Binding-site contacts:
Ligand atom N1 contacts residue CYS199 of chain 1.B at 4.4 Å.
Ligand atom O4 contacts residue CYS199 of chain 1.B at 4.2 Å.
Ligand atom C8 contacts residue CYS199 of chain 1.B at 4.4 Å (hydrophobic).
Ligand atom C2 contacts residue CYS199 of chain 1.B at 4.4 Å (hydrophobic).
Ligand atom C10 contacts residue TYR100 of chain 1.B at 3.1 Å (hydrophobic).
Ligand atom C9 contacts residue TRP156 of chain 1.B at 3.8 Å (hydrophobic).
Ligand atom C9 contacts residue TYR204 of chain 1.B at 3.6 Å (hydrophobic).
Ligand atom C5 contacts residue TYR204 of chain 1.B at 4.2 Å (hydrophobic).
Ligand atom C6 contacts residue VAL111 of chain 1.C at 4.2 Å (hydrophobic).
Ligand atom C3 contacts residue LEU121 of chain 1.C at 3.7 Å (hydrophobic).
Ligand atom C8 contacts residue TRP57 of chain 1.C at 3.6 Å (hydrophobic).
Ligand atom O7 contacts residue TRP156 of chain 1.B at 3.5 Å (h-bond).
Ligand atom C10 contacts residue TRP156 of chain 1.B at 3.3 Å (hydrophobic).
Ligand atom C6 contacts residue PHE119 of chain 1.C at 4.1 Å (hydrophobic).
Ligand atom N1 contacts residue TYR100 of chain 1.B at 4.4 Å.
Ligand atom C2 contacts residue LEU121 of chain 1.C at 3.7 Å (hydrophobic).
Ligand atom C9 contacts residue CYS199 of chain 1.B at 3.6 Å (hydrophobic).
Ligand atom C5 contacts residue THR157 of chain 1.B at 4.2 Å.
Ligand atom C6 contacts residue TRP156 of chain 1.B at 4.0 Å (hydrophobic).
Ligand atom C9 contacts residue TYR197 of chain 1.B at 4.4 Å (hydrophobic).
Ligand atom C10 contacts residue SER155 of chain 1.B at 4.2 Å.
Ligand atom C8 contacts residue TYR100 of chain 1.B at 4.4 Å (hydrophobic).
Ligand atom C8 contacts residue TYR197 of chain 1.B at 3.5 Å (hydrophobic).
Ligand atom O4 contacts residue CYS200 of chain 1.B at 4.0 Å.
Ligand atom O7 contacts residue THR157 of chain 1.B at 3.6 Å.
Ligand atom C3 contacts residue TRP156 of chain 1.B at 3.2 Å (hydrophobic).
Ligand atom C5 contacts residue LEU121 of chain 1.C at 4.2 Å (hydrophobic).
Ligand atom O4 contacts residue TRP156 of chain 1.B at 3.1 Å (h-bond).
Ligand atom C2 contacts residue TRP57 of chain 1.C at 4.4 Å (hydrophobic).
Ligand atom O4 contacts residue LEU121 of chain 1.C at 4.0 Å.
Ligand atom C6 contacts residue TYR204 of chain 1.B at 3.3 Å (hydrophobic).
Ligand atom C5 contacts residue CYS200 of chain 1.B at 4.3 Å (hydrophobic).
Ligand atom C2 contacts residue TRP156 of chain 1.B at 3.8 Å (hydrophobic).
Ligand atom N1 contacts residue TRP156 of chain 1.B at 4.0 Å.
Ligand atom C5 contacts residue TRP156 of chain 1.B at 3.3 Å (hydrophobic).
Ligand atom C9 contacts residue CYS200 of chain 1.B at 4.2 Å (hydrophobic).
Ligand atom C6 contacts residue CYS200 of chain 1.B at 3.6 Å (hydrophobic).
Ligand atom O4 contacts residue TYR204 of chain 1.B at 4.2 Å.
Ligand atom O7 contacts residue LEU121 of chain 1.C at 3.7 Å.
Ligand atom C6 contacts residue THR157 of chain 1.B at 4.3 Å.

This protein binds this small molecule.
Small molecule (SMILES): CC(=O)OCC[N+](C)(C)C

Sequence of chain 1.C:
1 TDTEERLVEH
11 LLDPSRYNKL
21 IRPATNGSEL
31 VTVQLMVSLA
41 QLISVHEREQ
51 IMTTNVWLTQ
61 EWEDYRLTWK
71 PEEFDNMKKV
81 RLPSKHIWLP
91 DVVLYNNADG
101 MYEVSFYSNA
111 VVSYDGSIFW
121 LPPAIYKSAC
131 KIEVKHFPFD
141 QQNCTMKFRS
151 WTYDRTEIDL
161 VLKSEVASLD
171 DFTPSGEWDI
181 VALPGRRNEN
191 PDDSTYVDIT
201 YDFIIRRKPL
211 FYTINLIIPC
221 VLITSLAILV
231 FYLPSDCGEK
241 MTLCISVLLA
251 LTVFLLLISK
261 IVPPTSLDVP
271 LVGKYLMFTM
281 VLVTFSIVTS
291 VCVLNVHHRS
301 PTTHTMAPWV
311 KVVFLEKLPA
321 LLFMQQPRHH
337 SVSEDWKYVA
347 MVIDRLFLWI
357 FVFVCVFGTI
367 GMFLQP

Sequence of chain 1.B:
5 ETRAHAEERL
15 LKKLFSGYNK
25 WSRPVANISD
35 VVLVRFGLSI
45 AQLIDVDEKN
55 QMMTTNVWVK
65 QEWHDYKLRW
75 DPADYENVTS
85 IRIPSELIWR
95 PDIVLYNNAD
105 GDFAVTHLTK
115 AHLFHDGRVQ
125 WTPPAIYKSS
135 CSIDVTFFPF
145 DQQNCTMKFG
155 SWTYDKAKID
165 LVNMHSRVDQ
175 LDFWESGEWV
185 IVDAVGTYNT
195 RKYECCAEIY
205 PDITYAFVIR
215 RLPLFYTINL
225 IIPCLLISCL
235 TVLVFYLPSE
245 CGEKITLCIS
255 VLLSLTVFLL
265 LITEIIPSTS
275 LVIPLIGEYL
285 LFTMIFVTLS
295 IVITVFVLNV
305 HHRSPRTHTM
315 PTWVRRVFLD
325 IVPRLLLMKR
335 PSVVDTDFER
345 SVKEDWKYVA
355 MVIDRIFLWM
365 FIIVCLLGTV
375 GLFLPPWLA